Binding-site contacts:
Ligand atom CMC contacts residue ALA459 of chain 1.A at 3.4 Å (hydrophobic).
Ligand atom C3C contacts residue SER207 of chain 1.A at 3.5 Å.
Ligand atom C1D contacts residue PRO210 of chain 1.A at 3.4 Å (hydrophobic).
Ligand atom CAA contacts residue TYR217 of chain 1.A at 3.4 Å (hydrophobic).
Ligand atom C4A contacts residue HIS259 of chain 1.A at 3.5 Å.
Ligand atom CAD contacts residue TYR217 of chain 1.A at 3.3 Å (hydrophobic).
Ligand atom O2D contacts residue SER256 of chain 1.A at 3.4 Å (h-bond).
Ligand atom CAB contacts residue PHE204 of chain 1.A at 3.4 Å (hydrophobic).
Ligand atom OB contacts residue SER287 of chain 1.A at 3.3 Å (h-bond).
Ligand atom ND contacts residue ASP208 of chain 1.A at 2.9 Å (salt-bridge).
Ligand atom CHA contacts residue TYR217 of chain 1.A at 3.4 Å (hydrophobic).
Ligand atom O1A contacts residue SER271 of chain 1.A at 3.4 Å (h-bond).
Ligand atom O2A contacts residue SER271 of chain 1.A at 2.6 Å (h-bond).
Ligand atom C1A contacts residue HIS259 of chain 1.A at 3.3 Å.
Ligand atom OC contacts residue TYR262 of chain 1.A at 3.4 Å.
Ligand atom O2D contacts residue ARG253 of chain 1.A at 2.3 Å (salt-bridge).
Ligand atom O1D contacts residue ARG253 of chain 1.A at 2.9 Å (salt-bridge).
Ligand atom OC contacts residue ASP208 of chain 1.A at 3.2 Å (salt-bridge).
Ligand atom CAC contacts residue CYS18 of chain 1.A at 2.7 Å (hydrophobic).
Ligand atom CHD contacts residue PRO210 of chain 1.A at 3.5 Å (hydrophobic).
Ligand atom O2A contacts residue HIS259 of chain 1.A at 3.1 Å (h-bond).
Ligand atom NA contacts residue ASP208 of chain 1.A at 3.2 Å (salt-bridge).
Ligand atom NC contacts residue ASP208 of chain 1.A at 3.0 Å (salt-bridge).
Ligand atom O2D contacts residue VAL255 of chain 1.A at 3.3 Å.
Ligand atom CGD contacts residue ARG253 of chain 1.A at 3.2 Å.
Ligand atom C1C contacts residue ASP208 of chain 1.A at 3.4 Å.
Ligand atom O1A contacts residue SER273 of chain 1.A at 3.1 Å.
Ligand atom O1D contacts residue TYR217 of chain 1.A at 2.5 Å (h-bond).
Ligand atom C1C contacts residue SER207 of chain 1.A at 3.4 Å.
Ligand atom CMB contacts residue TYR262 of chain 1.A at 3.3 Å (hydrophobic).
Ligand atom CHA contacts residue HIS259 of chain 1.A at 3.5 Å.
Ligand atom CBC contacts residue CYS18 of chain 1.A at 1.6 Å (hydrophobic).
Ligand atom C2C contacts residue SER207 of chain 1.A at 3.3 Å.
Ligand atom OB contacts residue HIS289 of chain 1.A at 2.7 Å.
Ligand atom CGA contacts residue SER271 of chain 1.A at 3.4 Å.
Ligand atom CMB contacts residue PHE204 of chain 1.A at 3.4 Å (hydrophobic).
Ligand atom CGD contacts residue TYR217 of chain 1.A at 3.4 Å (hydrophobic).
Ligand atom CBB contacts residue VAL187 of chain 1.A at 3.5 Å (hydrophobic).
Ligand atom NA contacts residue HIS259 of chain 1.A at 3.1 Å.
Ligand atom ND contacts residue HIS259 of chain 1.A at 3.5 Å (h-bond).

A protein and the small-molecule ligand that binds it are described below.
Small molecule (SMILES): C=CC1=C(C)/C(=C/c2[nH]c(Cc3[nH]c(/C=C4\NC(=O)C(C)=C4C=C)c(C)c3CCC(=O)O)c(CCC(=O)O)c2C)NC1=O

Sequence of chain 1.A:
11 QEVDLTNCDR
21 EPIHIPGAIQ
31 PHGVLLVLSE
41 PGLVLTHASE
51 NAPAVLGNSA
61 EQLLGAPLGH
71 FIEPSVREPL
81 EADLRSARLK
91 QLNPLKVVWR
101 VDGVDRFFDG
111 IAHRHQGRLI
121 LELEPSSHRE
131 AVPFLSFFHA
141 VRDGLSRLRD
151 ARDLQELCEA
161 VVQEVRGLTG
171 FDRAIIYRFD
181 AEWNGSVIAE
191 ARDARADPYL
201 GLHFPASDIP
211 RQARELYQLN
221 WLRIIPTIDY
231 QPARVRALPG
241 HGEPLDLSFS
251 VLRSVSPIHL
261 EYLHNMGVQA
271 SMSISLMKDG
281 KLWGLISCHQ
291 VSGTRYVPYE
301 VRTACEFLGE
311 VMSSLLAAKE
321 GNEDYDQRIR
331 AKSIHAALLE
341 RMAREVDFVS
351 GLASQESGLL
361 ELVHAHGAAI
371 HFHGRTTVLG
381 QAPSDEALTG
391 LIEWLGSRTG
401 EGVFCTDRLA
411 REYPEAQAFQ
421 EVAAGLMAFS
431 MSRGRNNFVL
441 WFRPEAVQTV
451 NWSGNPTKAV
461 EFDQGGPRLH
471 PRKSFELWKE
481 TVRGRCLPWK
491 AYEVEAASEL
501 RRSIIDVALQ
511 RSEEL